The small molecule below binds the protein below.
Small molecule (SMILES): Cc1cc(C2=NC(=O)N=C(c3ccccc3)C2)ccc1O

Binding-site contacts:
Ligand atom C17 contacts residue LEU189 of chain 1.A at 3.8 Å (hydrophobic).
Ligand atom C20 contacts residue LEU59 of chain 1.A at 3.7 Å (hydrophobic).
Ligand atom O3 contacts residue ASP201 of chain 1.A at 3.3 Å.
Ligand atom O18 contacts residue ALA80 of chain 1.A at 3.5 Å.
Ligand atom C17 contacts residue GLU136 of chain 1.A at 3.5 Å.
Ligand atom C11 contacts residue GLU186 of chain 1.A at 3.8 Å.
Ligand atom N1 contacts residue PHE64 of chain 1.A at 3.5 Å.
Ligand atom O3 contacts residue PHE64 of chain 1.A at 3.9 Å.
Ligand atom C15 contacts residue LEU135 of chain 1.A at 3.5 Å (hydrophobic).
Ligand atom C8 contacts residue PHE64 of chain 1.A at 3.9 Å (hydrophobic).
Ligand atom C17 contacts residue ALA80 of chain 1.A at 3.5 Å (hydrophobic).
Ligand atom C19 contacts residue LEU189 of chain 1.A at 3.6 Å (hydrophobic).
Ligand atom N1 contacts residue ASP201 of chain 1.A at 3.9 Å.
Ligand atom C2 contacts residue LYS82 of chain 1.A at 4.0 Å.
Ligand atom C16 contacts residue ALA80 of chain 1.A at 3.6 Å (hydrophobic).
Ligand atom N4 contacts residue VAL67 of chain 1.A at 4.1 Å.
Ligand atom C19 contacts residue ALA80 of chain 1.A at 4.1 Å (hydrophobic).
Ligand atom O18 contacts residue LEU189 of chain 1.A at 4.1 Å.
Ligand atom C10 contacts residue PHE64 of chain 1.A at 3.9 Å (hydrophobic).
Ligand atom C12 contacts residue PHE64 of chain 1.A at 4.0 Å (hydrophobic).
Ligand atom N4 contacts residue ILE200 of chain 1.A at 4.0 Å.
Ligand atom O3 contacts residue LYS82 of chain 1.A at 2.9 Å (salt-bridge).
Ligand atom C2 contacts residue PHE64 of chain 1.A at 4.0 Å (hydrophobic).
Ligand atom O18 contacts residue PRO138 of chain 1.A at 4.1 Å.
Ligand atom C11 contacts residue PHE64 of chain 1.A at 4.0 Å (hydrophobic).
Ligand atom C10 contacts residue GLU186 of chain 1.A at 3.8 Å.
Ligand atom C6 contacts residue ILE200 of chain 1.A at 3.9 Å (hydrophobic).
Ligand atom C20 contacts residue LEU189 of chain 1.A at 3.8 Å (hydrophobic).
Ligand atom C2 contacts residue ASP201 of chain 1.A at 3.8 Å.
Ligand atom C16 contacts residue LEU135 of chain 1.A at 3.7 Å (hydrophobic).
Ligand atom C7 contacts residue ILE200 of chain 1.A at 3.5 Å (hydrophobic).
Ligand atom O18 contacts residue GLU136 of chain 1.A at 2.5 Å (salt-bridge).
Ligand atom C8 contacts residue ILE200 of chain 1.A at 3.9 Å (hydrophobic).
Ligand atom C9 contacts residue PHE64 of chain 1.A at 3.4 Å (hydrophobic).
Ligand atom C13 contacts residue PHE64 of chain 1.A at 3.4 Å (hydrophobic).
Ligand atom C21 contacts residue LEU189 of chain 1.A at 4.0 Å (hydrophobic).
Ligand atom C16 contacts residue GLU136 of chain 1.A at 3.6 Å.
Ligand atom O18 contacts residue ARG137 of chain 1.A at 3.3 Å.
Ligand atom C14 contacts residue PHE64 of chain 1.A at 3.1 Å (hydrophobic).
Ligand atom C5 contacts residue ILE200 of chain 1.A at 3.5 Å (hydrophobic).

Sequence of chain 1.A:
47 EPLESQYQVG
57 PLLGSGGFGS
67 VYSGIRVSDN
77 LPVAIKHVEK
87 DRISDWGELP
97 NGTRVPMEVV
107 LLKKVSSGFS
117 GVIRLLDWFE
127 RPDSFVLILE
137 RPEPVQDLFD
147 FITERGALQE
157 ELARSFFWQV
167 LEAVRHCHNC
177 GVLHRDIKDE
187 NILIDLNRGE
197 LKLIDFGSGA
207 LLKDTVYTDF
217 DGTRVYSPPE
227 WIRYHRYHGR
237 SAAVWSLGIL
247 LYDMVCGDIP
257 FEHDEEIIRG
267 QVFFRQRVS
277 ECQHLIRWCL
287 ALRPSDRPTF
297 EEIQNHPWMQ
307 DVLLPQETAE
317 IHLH